Sequence of chain 1.A:
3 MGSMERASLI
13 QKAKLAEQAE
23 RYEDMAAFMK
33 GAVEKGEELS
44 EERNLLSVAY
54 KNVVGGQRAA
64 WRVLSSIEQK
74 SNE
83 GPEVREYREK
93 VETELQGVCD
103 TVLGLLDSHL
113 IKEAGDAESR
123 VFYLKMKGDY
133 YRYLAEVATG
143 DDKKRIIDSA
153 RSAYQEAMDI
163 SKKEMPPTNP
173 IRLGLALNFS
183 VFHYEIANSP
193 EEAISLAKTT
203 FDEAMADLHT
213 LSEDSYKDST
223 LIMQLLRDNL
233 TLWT

This small molecule binds to this protein.
Small molecule (SMILES): CC[C@H](C)[C@H](NC(=O)[C@H](COP(=O)(O)O)NC(=O)CNC(=O)[C@H](C)N)C(=O)N1CCC[C@H]1C(=O)NCC(=O)N[C@@H](C)C(=O)N[C@@H](C)C(=O)N[C@H](C=O)CO

Binding-site contacts:
Ligand atom N contacts residue LEU179 of chain 1.A at 3.5 Å.
Ligand atom O contacts residue GLU187 of chain 1.A at 3.2 Å (salt-bridge).
Ligand atom N contacts residue VAL51 of chain 1.A at 3.6 Å.
Ligand atom O contacts residue ASN55 of chain 1.A at 2.9 Å (h-bond).
Ligand atom O contacts residue VAL51 of chain 1.A at 3.5 Å.
Ligand atom N contacts residue UG81 of chain 1.E at 3.6 Å.
Ligand atom CB contacts residue ASN55 of chain 1.A at 3.5 Å.
Ligand atom C contacts residue ASN180 of chain 1.A at 3.6 Å.
Ligand atom P contacts residue ARG61 of chain 1.A at 3.6 Å.
Ligand atom O1P contacts residue ARG61 of chain 1.A at 2.9 Å (salt-bridge).
Ligand atom OG contacts residue GLU19 of chain 1.A at 2.5 Å (salt-bridge).
Ligand atom O contacts residue LYS54 of chain 1.A at 3.6 Å.
Ligand atom CD1 contacts residue UG81 of chain 1.E at 3.5 Å.
Ligand atom CA contacts residue UG81 of chain 1.E at 3.7 Å.
Ligand atom CA contacts residue ASN55 of chain 1.A at 3.3 Å.
Ligand atom N contacts residue LEU234 of chain 1.A at 3.3 Å.
Ligand atom N contacts residue GLU19 of chain 1.A at 2.6 Å (salt-bridge).
Ligand atom O contacts residue VAL183 of chain 1.A at 3.6 Å.
Ligand atom O3P contacts residue TYR135 of chain 1.A at 2.6 Å (h-bond).
Ligand atom N contacts residue ASN180 of chain 1.A at 2.9 Å (h-bond).
Ligand atom CA contacts residue GLU19 of chain 1.A at 3.6 Å.
Ligand atom C contacts residue GLU19 of chain 1.A at 3.5 Å.
Ligand atom CA contacts residue ASN231 of chain 1.A at 3.5 Å.
Ligand atom O2P contacts residue ARG61 of chain 1.A at 2.9 Å (salt-bridge).
Ligand atom N contacts residue ASN231 of chain 1.A at 2.8 Å (h-bond).
Ligand atom O2P contacts residue ARG134 of chain 1.A at 2.8 Å (salt-bridge).
Ligand atom CB contacts residue GLU19 of chain 1.A at 3.1 Å.
Ligand atom CB contacts residue TRP235 of chain 1.A at 3.4 Å (hydrophobic).
Ligand atom CB contacts residue GLU187 of chain 1.A at 3.0 Å.
Ligand atom CA contacts residue GLU19 of chain 1.A at 3.5 Å.
Ligand atom O contacts residue ASN231 of chain 1.A at 2.9 Å (h-bond).
Ligand atom CA contacts residue ASN180 of chain 1.A at 3.4 Å.
Ligand atom CB contacts residue ASN180 of chain 1.A at 3.2 Å.
Ligand atom CG1 contacts residue GLY176 of chain 1.A at 3.7 Å.
Ligand atom C contacts residue VAL51 of chain 1.A at 3.7 Å (hydrophobic).
Ligand atom CG1 contacts residue ASN180 of chain 1.A at 3.7 Å.
Ligand atom O3P contacts residue ARG134 of chain 1.A at 2.9 Å (salt-bridge).
Ligand atom C contacts residue ASN231 of chain 1.A at 3.6 Å.
Ligand atom O contacts residue VAL51 of chain 1.A at 3.6 Å.
Ligand atom C contacts residue ASN55 of chain 1.A at 3.4 Å.